This small molecule binds to this protein.
Small molecule (SMILES): O[C@@H]1[C@@H](O)[C@H](O[C@@H]2CO[C@@H](O[C@@H]3CO[C@@H](O[C@@H]4CO[C@@H](O)[C@H](O)[C@H]4O)[C@H](O)[C@H]3O)[C@H](O)[C@H]2O)OC[C@H]1O

Sequence of chain 1.E:
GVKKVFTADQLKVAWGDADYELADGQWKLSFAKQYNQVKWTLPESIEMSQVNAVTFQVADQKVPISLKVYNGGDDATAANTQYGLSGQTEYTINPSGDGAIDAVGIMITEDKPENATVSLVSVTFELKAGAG

Binding-site contacts:
Ligand atom C4 contacts residue TYR86 of chain 1.E at 4.1 Å (hydrophobic).
Ligand atom C5 contacts residue TYR86 of chain 1.E at 3.4 Å (hydrophobic).
Ligand atom C2 contacts residue MET110 of chain 1.E at 3.9 Å (hydrophobic).
Ligand atom O4 contacts residue TYR38 of chain 1.E at 4.0 Å.
Ligand atom O5 contacts residue TYR38 of chain 1.E at 3.6 Å.
Ligand atom C2 contacts residue ASP78 of chain 1.E at 3.6 Å.
Ligand atom O5 contacts residue TYR86 of chain 1.E at 3.6 Å.
Ligand atom C3 contacts residue GLN40 of chain 1.E at 3.5 Å.
Ligand atom O2 contacts residue MET110 of chain 1.E at 3.3 Å (h-bond).
Ligand atom C2 contacts residue TYR38 of chain 1.E at 4.1 Å (hydrophobic).
Ligand atom C3 contacts residue LYS71 of chain 1.E at 3.7 Å.
Ligand atom O4 contacts residue GLN40 of chain 1.E at 3.5 Å (h-bond).
Ligand atom O3 contacts residue MET110 of chain 1.E at 4.3 Å.
Ligand atom C2 contacts residue TYR86 of chain 1.E at 4.2 Å (hydrophobic).
Ligand atom C3 contacts residue ASP78 of chain 1.E at 3.9 Å.
Ligand atom O3 contacts residue THR112 of chain 1.E at 3.8 Å.
Ligand atom C3 contacts residue TYR86 of chain 1.E at 4.0 Å (hydrophobic).
Ligand atom C1 contacts residue TYR38 of chain 1.E at 4.1 Å (hydrophobic).
Ligand atom O5 contacts residue GLN40 of chain 1.E at 4.1 Å.
Ligand atom C5 contacts residue MET110 of chain 1.E at 3.8 Å (hydrophobic).
Ligand atom C5 contacts residue TYR38 of chain 1.E at 3.5 Å (hydrophobic).
Ligand atom C5 contacts residue THR112 of chain 1.E at 4.5 Å.
Ligand atom C4 contacts residue TYR38 of chain 1.E at 4.1 Å (hydrophobic).
Ligand atom O5 contacts residue THR112 of chain 1.E at 4.1 Å.
Ligand atom O2 contacts residue TYR86 of chain 1.E at 4.4 Å.
Ligand atom C3 contacts residue MET110 of chain 1.E at 3.7 Å (hydrophobic).
Ligand atom O2 contacts residue ASP78 of chain 1.E at 3.5 Å (salt-bridge).
Ligand atom O3 contacts residue GLN40 of chain 1.E at 2.9 Å (h-bond).
Ligand atom C1 contacts residue TYR86 of chain 1.E at 3.7 Å (hydrophobic).
Ligand atom C4 contacts residue GLN40 of chain 1.E at 4.1 Å.
Ligand atom C1 contacts residue MET110 of chain 1.E at 4.2 Å (hydrophobic).
Ligand atom O3 contacts residue ASP78 of chain 1.E at 3.1 Å (salt-bridge).
Ligand atom O3 contacts residue LYS71 of chain 1.E at 3.0 Å (salt-bridge).
Ligand atom C2 contacts residue LYS71 of chain 1.E at 3.8 Å.
Ligand atom O2 contacts residue TYR38 of chain 1.E at 3.6 Å.
Ligand atom O2 contacts residue LYS71 of chain 1.E at 2.8 Å (salt-bridge).